Sequence of chain 1.A:
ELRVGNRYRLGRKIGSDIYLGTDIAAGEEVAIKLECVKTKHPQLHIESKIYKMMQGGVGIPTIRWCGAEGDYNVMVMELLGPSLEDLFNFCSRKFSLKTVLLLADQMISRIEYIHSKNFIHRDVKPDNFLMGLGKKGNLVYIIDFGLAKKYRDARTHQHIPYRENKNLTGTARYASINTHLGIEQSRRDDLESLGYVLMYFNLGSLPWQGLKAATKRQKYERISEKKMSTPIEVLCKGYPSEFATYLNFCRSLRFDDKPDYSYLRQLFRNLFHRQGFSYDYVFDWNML

A protein and the small-molecule ligand that binds it are described below.
Small molecule (SMILES): OCc1cc(-c2c[nH]nc2-c2ccc(F)cc2)ccn1

Binding-site contacts:
Ligand atom C11 contacts residue MET82 of chain 1.A at 3.5 Å (hydrophobic).
Ligand atom C4 contacts residue MET82 of chain 1.A at 3.7 Å (hydrophobic).
Ligand atom N3 contacts residue GLU83 of chain 1.A at 4.0 Å.
Ligand atom C15 contacts residue LEU85 of chain 1.A at 3.2 Å (hydrophobic).
Ligand atom C14 contacts residue LEU135 of chain 1.A at 3.9 Å (hydrophobic).
Ligand atom C13 contacts residue ALA36 of chain 1.A at 4.0 Å (hydrophobic).
Ligand atom N3 contacts residue LEU84 of chain 1.A at 3.8 Å.
Ligand atom C11 contacts residue LEU135 of chain 1.A at 4.0 Å (hydrophobic).
Ligand atom C5 contacts residue ILE23 of chain 1.A at 3.8 Å (hydrophobic).
Ligand atom C12 contacts residue GLU83 of chain 1.A at 3.5 Å.
Ligand atom C4 contacts residue ALA36 of chain 1.A at 3.6 Å (hydrophobic).
Ligand atom N2 contacts residue ILE148 of chain 1.A at 3.9 Å.
Ligand atom F1 contacts residue LYS38 of chain 1.A at 3.7 Å.
Ligand atom C13 contacts residue LEU85 of chain 1.A at 3.9 Å (hydrophobic).
Ligand atom F1 contacts residue MET82 of chain 1.A at 3.5 Å.
Ligand atom C12 contacts residue LEU85 of chain 1.A at 3.5 Å (hydrophobic).
Ligand atom O1 contacts residue LEU85 of chain 1.A at 3.1 Å (h-bond).
Ligand atom C12 contacts residue ALA36 of chain 1.A at 3.5 Å (hydrophobic).
Ligand atom C11 contacts residue ALA36 of chain 1.A at 3.7 Å (hydrophobic).
Ligand atom C7 contacts residue ILE23 of chain 1.A at 3.9 Å (hydrophobic).
Ligand atom C9 contacts residue ILE148 of chain 1.A at 3.7 Å (hydrophobic).
Ligand atom C5 contacts residue ALA36 of chain 1.A at 3.6 Å (hydrophobic).
Ligand atom C15 contacts residue LEU84 of chain 1.A at 3.8 Å (hydrophobic).
Ligand atom N2 contacts residue ILE23 of chain 1.A at 3.3 Å.
Ligand atom C2 contacts residue MET80 of chain 1.A at 3.8 Å (hydrophobic).
Ligand atom N1 contacts residue ILE148 of chain 1.A at 3.5 Å.
Ligand atom C3 contacts residue LYS38 of chain 1.A at 3.6 Å.
Ligand atom C3 contacts residue MET82 of chain 1.A at 3.6 Å (hydrophobic).
Ligand atom F1 contacts residue VAL81 of chain 1.A at 4.0 Å.
Ligand atom N3 contacts residue ALA36 of chain 1.A at 3.7 Å.
Ligand atom C4 contacts residue LYS38 of chain 1.A at 3.9 Å.
Ligand atom O1 contacts residue GLY86 of chain 1.A at 3.0 Å (h-bond).
Ligand atom F1 contacts residue MET80 of chain 1.A at 3.2 Å.
Ligand atom C10 contacts residue LEU135 of chain 1.A at 3.8 Å (hydrophobic).
Ligand atom C12 contacts residue MET82 of chain 1.A at 3.8 Å (hydrophobic).
Ligand atom N3 contacts residue LEU85 of chain 1.A at 2.9 Å (h-bond).
Ligand atom C2 contacts residue LYS38 of chain 1.A at 4.0 Å.
Ligand atom C2 contacts residue MET82 of chain 1.A at 3.3 Å (hydrophobic).
Ligand atom N1 contacts residue ILE23 of chain 1.A at 3.6 Å.
Ligand atom C1 contacts residue MET82 of chain 1.A at 3.6 Å (hydrophobic).